Sequence of chain 2.F:
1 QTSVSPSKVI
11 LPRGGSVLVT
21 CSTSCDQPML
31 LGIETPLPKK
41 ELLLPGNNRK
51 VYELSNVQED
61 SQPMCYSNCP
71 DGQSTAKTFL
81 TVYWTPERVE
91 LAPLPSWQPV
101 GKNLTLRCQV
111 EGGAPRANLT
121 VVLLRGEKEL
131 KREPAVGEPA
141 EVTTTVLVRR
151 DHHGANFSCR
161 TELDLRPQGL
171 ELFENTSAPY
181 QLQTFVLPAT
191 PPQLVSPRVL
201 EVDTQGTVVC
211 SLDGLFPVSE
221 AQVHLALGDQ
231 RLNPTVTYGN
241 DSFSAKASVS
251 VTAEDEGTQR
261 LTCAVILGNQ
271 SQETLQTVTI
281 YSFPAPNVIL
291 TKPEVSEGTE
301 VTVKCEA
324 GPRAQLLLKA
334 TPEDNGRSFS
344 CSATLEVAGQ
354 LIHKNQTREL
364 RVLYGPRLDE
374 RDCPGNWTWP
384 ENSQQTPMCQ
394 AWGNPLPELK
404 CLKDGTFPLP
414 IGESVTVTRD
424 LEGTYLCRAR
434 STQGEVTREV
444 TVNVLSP

A protein and the small-molecule ligand that binds it are described below.
Small molecule (SMILES): CC(=O)N[C@@H]1[C@@H](O)[C@H](O)[C@@H](CO)O[C@H]1O

Binding-site contacts:
Ligand atom C1 contacts residue GLY126 of chain 2.F at 3.4 Å.
Ligand atom C5 contacts residue GLU127 of chain 2.F at 3.6 Å.
Ligand atom C1 contacts residue ASN156 of chain 2.F at 1.4 Å.
Ligand atom C3 contacts residue GLU127 of chain 2.F at 3.6 Å.
Ligand atom O7 contacts residue ASN156 of chain 2.F at 3.2 Å (h-bond).
Ligand atom C6 contacts residue LYS128 of chain 2.F at 4.3 Å.
Ligand atom C4 contacts residue ASN156 of chain 2.F at 4.2 Å.
Ligand atom C3 contacts residue ASN156 of chain 2.F at 3.6 Å.
Ligand atom C4 contacts residue GLU127 of chain 2.F at 3.6 Å.
Ligand atom C6 contacts residue GLU127 of chain 2.F at 3.8 Å.
Ligand atom C7 contacts residue ASN156 of chain 2.F at 3.3 Å.
Ligand atom N2 contacts residue ASN156 of chain 2.F at 2.5 Å (h-bond).
Ligand atom C5 contacts residue ASN156 of chain 2.F at 3.7 Å.
Ligand atom C8 contacts residue PRO179 of chain 2.F at 4.4 Å (hydrophobic).
Ligand atom C8 contacts residue ASN156 of chain 2.F at 4.2 Å.
Ligand atom C5 contacts residue GLY126 of chain 2.F at 4.0 Å.
Ligand atom O3 contacts residue GLU127 of chain 2.F at 4.2 Å.
Ligand atom O4 contacts residue GLU127 of chain 2.F at 3.1 Å (salt-bridge).
Ligand atom O5 contacts residue GLY126 of chain 2.F at 3.7 Å.
Ligand atom C2 contacts residue ASN156 of chain 2.F at 2.3 Å.
Ligand atom O5 contacts residue ASN156 of chain 2.F at 2.5 Å (h-bond).